Sequence of chain 48.A:
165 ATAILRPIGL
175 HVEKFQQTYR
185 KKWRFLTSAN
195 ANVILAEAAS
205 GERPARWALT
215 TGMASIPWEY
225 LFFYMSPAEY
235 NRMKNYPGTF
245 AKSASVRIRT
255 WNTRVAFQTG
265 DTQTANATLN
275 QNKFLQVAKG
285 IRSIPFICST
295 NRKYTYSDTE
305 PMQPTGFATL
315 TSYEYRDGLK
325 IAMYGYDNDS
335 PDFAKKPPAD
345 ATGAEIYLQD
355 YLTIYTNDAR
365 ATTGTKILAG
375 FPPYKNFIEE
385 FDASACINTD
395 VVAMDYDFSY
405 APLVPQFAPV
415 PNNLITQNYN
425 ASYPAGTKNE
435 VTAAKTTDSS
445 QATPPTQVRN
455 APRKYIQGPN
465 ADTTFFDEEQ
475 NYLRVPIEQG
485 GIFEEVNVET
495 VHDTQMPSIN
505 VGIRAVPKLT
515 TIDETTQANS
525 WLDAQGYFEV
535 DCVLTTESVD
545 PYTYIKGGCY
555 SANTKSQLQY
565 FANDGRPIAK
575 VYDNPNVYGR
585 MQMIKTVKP

A protein and the small-molecule ligand that binds it are described below.
Small molecule (SMILES): N=c1ccn([C@H]2C[C@H](O[P](=O)(O)OC[C@H]3O[C@@H](n4cnc5c(N)ncnc54)C[C@@H]3O[P](=O)(O)OC[C@H]3O[C@@H](n4cnc5c(=O)nc(N)[nH]c54)C[C@@H]3O[P](=O)(O)OC[C@H]3O[C@@H](n4cnc5c(=O)nc(N)[nH]c54)C[C@@H]3O[P](=O)(O)OC[C@H]3O[C@@H](n4ccc(N)nc4=O)C[C@@H]3O[P](=O)(O)OC[C@H]3O[C@@H](n4ccc(N)nc4=O)C[C@@H]3O[P](=O)(O)OC[C@H]3O[C@@H](n4cnc5c(N)ncnc54)C[C@@H]3O[P](=O)(O)OC[C@H]3O[C@@H](n4cnc5c(N)ncnc54)C[C@@H]3O)[C@@H](COP(=O)=O)O2)c(=O)[nH]1

Sequence of chain 49.A:
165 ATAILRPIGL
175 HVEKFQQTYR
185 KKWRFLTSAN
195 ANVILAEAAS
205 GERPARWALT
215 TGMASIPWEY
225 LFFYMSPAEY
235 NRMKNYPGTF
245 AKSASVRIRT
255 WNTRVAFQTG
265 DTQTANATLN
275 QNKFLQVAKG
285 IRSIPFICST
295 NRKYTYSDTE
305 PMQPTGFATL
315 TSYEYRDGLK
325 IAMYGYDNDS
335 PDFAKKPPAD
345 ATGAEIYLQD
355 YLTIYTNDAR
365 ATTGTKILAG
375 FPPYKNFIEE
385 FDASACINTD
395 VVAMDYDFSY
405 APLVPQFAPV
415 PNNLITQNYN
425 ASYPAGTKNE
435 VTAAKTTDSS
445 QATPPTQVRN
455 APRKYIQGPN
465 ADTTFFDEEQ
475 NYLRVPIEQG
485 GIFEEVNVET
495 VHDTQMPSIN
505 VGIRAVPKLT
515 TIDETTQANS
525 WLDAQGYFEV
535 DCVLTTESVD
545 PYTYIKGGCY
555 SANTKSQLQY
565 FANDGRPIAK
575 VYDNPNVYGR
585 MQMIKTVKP

Binding-site contacts:
Ligand atom N4 contacts residue DG2 of chain 49.B at 2.9 Å (h-bond).
Ligand atom O2 contacts residue LYS559 of chain 48.A at 2.8 Å (salt-bridge).
Ligand atom N7 contacts residue GLN499 of chain 49.A at 2.8 Å (h-bond).
Ligand atom N2 contacts residue SER403 of chain 49.A at 3.0 Å (h-bond).
Ligand atom OP2 contacts residue ASN491 of chain 48.A at 2.9 Å.
Ligand atom C4 contacts residue ARG170 of chain 48.A at 1.2 Å.
Ligand atom N3 contacts residue DG2 of chain 49.B at 2.9 Å (h-bond).
Ligand atom O4' contacts residue GLN499 of chain 49.A at 3.0 Å (h-bond).
Ligand atom C4 contacts residue ASP497 of chain 49.A at 3.1 Å.
Ligand atom N1 contacts residue ASP401 of chain 49.A at 2.6 Å (salt-bridge).
Ligand atom C5 contacts residue ASP497 of chain 49.A at 3.1 Å.
Ligand atom C6 contacts residue ASN491 of chain 48.A at 3.1 Å.
Ligand atom O4' contacts residue THR558 of chain 48.A at 3.1 Å.
Ligand atom O2 contacts residue PRO171 of chain 48.A at 3.0 Å (h-bond).
Ligand atom C4 contacts residue ASN491 of chain 48.A at 2.5 Å.
Ligand atom O3' contacts residue PRO289 of chain 49.A at 3.1 Å.
Ligand atom N1 contacts residue MET398 of chain 49.A at 3.0 Å.
Ligand atom O2 contacts residue DG2 of chain 49.B at 2.8 Å (h-bond).
Ligand atom OP1 contacts residue GLY284 of chain 49.A at 3.0 Å.
Ligand atom N7 contacts residue THR498 of chain 49.A at 3.1 Å.
Ligand atom N4 contacts residue ASN491 of chain 48.A at 2.7 Å (h-bond).
Ligand atom O2 contacts residue THR558 of chain 48.A at 2.7 Å (h-bond).
Ligand atom N3 contacts residue ARG170 of chain 48.A at 2.0 Å (salt-bridge).
Ligand atom OP1 contacts residue PRO501 of chain 49.A at 3.1 Å.
Ligand atom N1 contacts residue PRO545 of chain 48.A at 3.2 Å.
Ligand atom O6 contacts residue ASP401 of chain 49.A at 2.7 Å (salt-bridge).
Ligand atom OP1 contacts residue PRO289 of chain 49.A at 3.2 Å.
Ligand atom C2 contacts residue ASP401 of chain 49.A at 3.1 Å.
Ligand atom OP2 contacts residue VAL492 of chain 48.A at 2.5 Å (h-bond).
Ligand atom C5 contacts residue ARG170 of chain 48.A at 2.4 Å.
Ligand atom C5 contacts residue ASN491 of chain 48.A at 2.3 Å.
Ligand atom N6 contacts residue GLN410 of chain 48.A at 2.7 Å (h-bond).
Ligand atom OP2 contacts residue SER287 of chain 49.A at 2.9 Å.
Ligand atom C2 contacts residue MET398 of chain 49.A at 2.7 Å (hydrophobic).
Ligand atom N4 contacts residue ARG170 of chain 48.A at 0.6 Å (salt-bridge).
Ligand atom N6 contacts residue SER555 of chain 48.A at 3.1 Å.
Ligand atom N2 contacts residue ASP401 of chain 49.A at 2.8 Å (salt-bridge).
Ligand atom C2 contacts residue ASP399 of chain 49.A at 3.1 Å.
Ligand atom O3' contacts residue LYS178 of chain 48.A at 2.9 Å.
Ligand atom O3' contacts residue VAL492 of chain 48.A at 3.2 Å.